Sequence of chain 1.D:
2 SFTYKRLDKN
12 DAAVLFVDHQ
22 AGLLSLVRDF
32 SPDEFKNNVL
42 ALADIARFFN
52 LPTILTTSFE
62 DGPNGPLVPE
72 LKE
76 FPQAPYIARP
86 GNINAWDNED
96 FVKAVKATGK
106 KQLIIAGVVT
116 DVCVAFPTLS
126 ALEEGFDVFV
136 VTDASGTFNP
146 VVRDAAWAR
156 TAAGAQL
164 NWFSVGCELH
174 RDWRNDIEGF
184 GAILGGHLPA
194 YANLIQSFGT

Binding-site contacts:
Ligand atom CB contacts residue PHE166 of chain 1.A at 4.4 Å (hydrophobic).
Ligand atom CB contacts residue LEU24 of chain 1.D at 4.2 Å (hydrophobic).
Ligand atom ND2 contacts residue SER59 of chain 1.D at 3.1 Å (h-bond).
Ligand atom OD1 contacts residue TRP176 of chain 1.A at 3.5 Å (h-bond).
Ligand atom ND2 contacts residue ARG84 of chain 1.D at 4.0 Å.
Ligand atom CA contacts residue VAL113 of chain 1.D at 3.3 Å (hydrophobic).
Ligand atom CA contacts residue VAL114 of chain 1.D at 3.4 Å (hydrophobic).
Ligand atom CA contacts residue ASP19 of chain 1.D at 4.1 Å.
Ligand atom CA contacts residue CYS118 of chain 1.D at 1.7 Å (hydrophobic).
Ligand atom CG contacts residue ASN65 of chain 1.D at 4.3 Å.
Ligand atom ND2 contacts residue ILE88 of chain 1.D at 3.8 Å.
Ligand atom ND2 contacts residue ASP19 of chain 1.D at 3.4 Å (salt-bridge).
Ligand atom CG contacts residue CYS118 of chain 1.D at 3.5 Å (hydrophobic).
Ligand atom CG contacts residue ILE88 of chain 1.D at 4.3 Å (hydrophobic).
Ligand atom CA contacts residue VAL117 of chain 1.D at 4.4 Å (hydrophobic).
Ligand atom CA contacts residue LEU24 of chain 1.D at 4.4 Å (hydrophobic).
Ligand atom CB contacts residue VAL113 of chain 1.D at 4.4 Å (hydrophobic).
Ligand atom CG contacts residue ASP19 of chain 1.D at 4.5 Å.
Ligand atom CB contacts residue CYS118 of chain 1.D at 3.1 Å (hydrophobic).
Ligand atom OD1 contacts residue SER59 of chain 1.D at 3.5 Å (h-bond).
Ligand atom CG contacts residue SER59 of chain 1.D at 3.7 Å.
Ligand atom ND2 contacts residue CYS118 of chain 1.D at 2.9 Å (h-bond).
Ligand atom CG contacts residue LEU24 of chain 1.D at 4.5 Å (hydrophobic).
Ligand atom OD1 contacts residue ASN65 of chain 1.D at 3.7 Å.

Sequence of chain 1.A:
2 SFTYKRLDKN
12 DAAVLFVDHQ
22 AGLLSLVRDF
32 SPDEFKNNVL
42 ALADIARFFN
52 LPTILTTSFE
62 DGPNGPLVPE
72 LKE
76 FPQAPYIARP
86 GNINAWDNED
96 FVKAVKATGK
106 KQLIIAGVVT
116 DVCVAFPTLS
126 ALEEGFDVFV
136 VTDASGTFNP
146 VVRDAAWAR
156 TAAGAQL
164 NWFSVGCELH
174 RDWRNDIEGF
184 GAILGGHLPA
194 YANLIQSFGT

A small-molecule ligand and the protein it binds are described below.
Small molecule (SMILES): CCC(N)=O